Binding-site contacts:
Ligand atom C6 contacts residue TYR277 of chain 1.B at 3.8 Å (hydrophobic).
Ligand atom C3 contacts residue GLU252 of chain 1.B at 3.9 Å.
Ligand atom C5 contacts residue GLU252 of chain 1.B at 3.9 Å.
Ligand atom O5 contacts residue ASN128 of chain 1.B at 2.4 Å (h-bond).
Ligand atom C1 contacts residue TYR277 of chain 1.B at 3.6 Å (hydrophobic).
Ligand atom C7 contacts residue GLU252 of chain 1.B at 3.8 Å.
Ligand atom N2 contacts residue ASN128 of chain 1.B at 2.8 Å (h-bond).
Ligand atom C8 contacts residue ASP251 of chain 1.B at 3.8 Å.
Ligand atom C2 contacts residue ASN128 of chain 1.B at 2.5 Å.
Ligand atom C4 contacts residue TYR277 of chain 1.B at 4.0 Å (hydrophobic).
Ligand atom O7 contacts residue GLU252 of chain 1.B at 3.9 Å.
Ligand atom C8 contacts residue ASN128 of chain 1.B at 3.8 Å.
Ligand atom O2 contacts residue LEU276 of chain 1.B at 4.1 Å.
Ligand atom O4 contacts residue TYR277 of chain 1.B at 4.1 Å.
Ligand atom O6 contacts residue TYR277 of chain 1.B at 3.5 Å.
Ligand atom C7 contacts residue ASN128 of chain 1.B at 3.5 Å.
Ligand atom C3 contacts residue ILE253 of chain 1.B at 3.7 Å (hydrophobic).
Ligand atom N2 contacts residue GLU252 of chain 1.B at 2.8 Å (salt-bridge).
Ligand atom C3 contacts residue ASN128 of chain 1.B at 3.8 Å.
Ligand atom O3 contacts residue LEU276 of chain 1.B at 3.7 Å.
Ligand atom N2 contacts residue ILE253 of chain 1.B at 3.7 Å.
Ligand atom N2 contacts residue ASP251 of chain 1.B at 3.7 Å.
Ligand atom O7 contacts residue ILE253 of chain 1.B at 3.8 Å.
Ligand atom C1 contacts residue ASN128 of chain 1.B at 1.4 Å.
Ligand atom O2 contacts residue TYR277 of chain 1.B at 4.1 Å.
Ligand atom O5 contacts residue GLU252 of chain 1.B at 4.1 Å.
Ligand atom C7 contacts residue ILE253 of chain 1.B at 4.1 Å (hydrophobic).
Ligand atom O6 contacts residue TYR277 of chain 1.B at 3.3 Å.
Ligand atom O7 contacts residue LEU254 of chain 1.B at 4.2 Å.
Ligand atom C5 contacts residue TYR277 of chain 1.B at 4.2 Å (hydrophobic).
Ligand atom O2 contacts residue ILE253 of chain 1.B at 3.7 Å.
Ligand atom C4 contacts residue ASN128 of chain 1.B at 4.3 Å.
Ligand atom O6 contacts residue ASN128 of chain 1.B at 4.2 Å.
Ligand atom C5 contacts residue ASN128 of chain 1.B at 3.6 Å.
Ligand atom C2 contacts residue GLU252 of chain 1.B at 3.5 Å.
Ligand atom O5 contacts residue TYR277 of chain 1.B at 4.1 Å.
Ligand atom C1 contacts residue GLU252 of chain 1.B at 3.4 Å.
Ligand atom C4 contacts residue TYR277 of chain 1.B at 3.9 Å (hydrophobic).
Ligand atom O3 contacts residue ILE253 of chain 1.B at 3.2 Å.
Ligand atom C8 contacts residue GLU250 of chain 1.B at 4.2 Å.

Sequence of chain 1.B:
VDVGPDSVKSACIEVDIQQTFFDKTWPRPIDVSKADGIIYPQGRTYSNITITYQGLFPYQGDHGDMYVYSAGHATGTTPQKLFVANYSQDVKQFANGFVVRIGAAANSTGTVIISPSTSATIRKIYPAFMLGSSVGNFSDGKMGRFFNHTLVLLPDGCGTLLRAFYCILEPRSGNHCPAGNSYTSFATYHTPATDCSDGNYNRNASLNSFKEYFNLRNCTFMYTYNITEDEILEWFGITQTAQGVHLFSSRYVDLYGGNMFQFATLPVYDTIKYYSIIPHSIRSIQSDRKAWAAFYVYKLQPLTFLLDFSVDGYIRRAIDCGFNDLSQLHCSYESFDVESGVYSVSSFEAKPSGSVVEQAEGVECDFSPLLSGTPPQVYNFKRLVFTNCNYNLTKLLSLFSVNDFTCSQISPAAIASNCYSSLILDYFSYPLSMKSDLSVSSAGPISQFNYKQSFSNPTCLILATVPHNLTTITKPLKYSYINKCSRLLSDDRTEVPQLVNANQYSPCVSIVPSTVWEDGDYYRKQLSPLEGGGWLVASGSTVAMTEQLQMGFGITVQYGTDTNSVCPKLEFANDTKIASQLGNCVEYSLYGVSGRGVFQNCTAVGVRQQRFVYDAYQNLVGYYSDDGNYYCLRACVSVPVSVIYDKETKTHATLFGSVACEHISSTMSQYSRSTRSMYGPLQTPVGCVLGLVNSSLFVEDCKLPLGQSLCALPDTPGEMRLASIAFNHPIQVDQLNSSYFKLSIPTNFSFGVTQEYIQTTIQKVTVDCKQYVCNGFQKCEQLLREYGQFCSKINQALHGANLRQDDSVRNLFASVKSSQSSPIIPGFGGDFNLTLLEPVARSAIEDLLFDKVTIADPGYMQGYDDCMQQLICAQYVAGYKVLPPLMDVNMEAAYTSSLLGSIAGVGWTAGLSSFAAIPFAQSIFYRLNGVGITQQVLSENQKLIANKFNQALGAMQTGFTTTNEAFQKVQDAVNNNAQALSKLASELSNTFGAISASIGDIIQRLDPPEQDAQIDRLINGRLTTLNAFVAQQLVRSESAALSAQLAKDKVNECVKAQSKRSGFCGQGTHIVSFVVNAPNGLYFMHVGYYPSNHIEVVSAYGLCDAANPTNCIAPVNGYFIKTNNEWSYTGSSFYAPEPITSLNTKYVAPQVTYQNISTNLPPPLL

The protein below binds the small molecule below.
Small molecule (SMILES): CC(=O)N[C@H]1[C@H](O[C@H]2[C@H](O)[C@@H](NC(C)=O)CO[C@@H]2CO)O[C@H](CO)[C@@H](O[C@@H]2O[C@H](CO[C@H]3O[C@H](CO)[C@@H](O)[C@H](O)[C@@H]3O)[C@@H](O)[C@H](O)[C@@H]2O)[C@@H]1O